This protein binds this small molecule.
Small molecule (SMILES): NC[C@H]1O[C@H](O[C@H]2[C@H](O)[C@@H](O[C@H]3O[C@H](CO)[C@@H](O)[C@H](N)[C@H]3O)[C@H](N)C[C@@H]2N)[C@H](O)[C@@H](O)[C@@H]1O

Sequence of chain 1.B:
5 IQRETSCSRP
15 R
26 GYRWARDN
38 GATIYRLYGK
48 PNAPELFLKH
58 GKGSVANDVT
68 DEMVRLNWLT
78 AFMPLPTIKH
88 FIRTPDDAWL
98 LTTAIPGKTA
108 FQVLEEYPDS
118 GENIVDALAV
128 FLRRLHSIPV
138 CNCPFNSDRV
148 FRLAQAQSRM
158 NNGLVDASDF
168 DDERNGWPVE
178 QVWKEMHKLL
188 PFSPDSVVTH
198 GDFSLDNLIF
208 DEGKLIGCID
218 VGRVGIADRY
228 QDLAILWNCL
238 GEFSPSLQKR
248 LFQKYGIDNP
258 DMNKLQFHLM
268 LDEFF

Binding-site contacts:
Ligand atom C15 contacts residue ASP168 of chain 1.B at 3.7 Å.
Ligand atom C3 contacts residue ASP199 of chain 1.B at 3.5 Å.
Ligand atom C8 contacts residue ASP166 of chain 1.B at 3.6 Å.
Ligand atom C6 contacts residue PHE272 of chain 1.B at 3.2 Å (hydrophobic).
Ligand atom N1 contacts residue PHE272 of chain 1.B at 2.9 Å (h-bond).
Ligand atom O14 contacts residue ASN235 of chain 1.B at 3.4 Å (h-bond).
Ligand atom N3 contacts residue GLU270 of chain 1.B at 2.7 Å (salt-bridge).
Ligand atom N4 contacts residue ASP168 of chain 1.B at 4.0 Å.
Ligand atom C7 contacts residue GLU270 of chain 1.B at 3.5 Å.
Ligand atom C9 contacts residue ASP166 of chain 1.B at 3.8 Å.
Ligand atom O11 contacts residue ASP168 of chain 1.B at 3.5 Å (salt-bridge).
Ligand atom C7 contacts residue ASP168 of chain 1.B at 3.7 Å.
Ligand atom O11 contacts residue ASP166 of chain 1.B at 4.1 Å.
Ligand atom C10 contacts residue ASP166 of chain 1.B at 3.4 Å.
Ligand atom N3 contacts residue ASP168 of chain 1.B at 2.8 Å (salt-bridge).
Ligand atom N4 contacts residue ASN235 of chain 1.B at 4.0 Å.
Ligand atom C7 contacts residue ASP166 of chain 1.B at 3.6 Å.
Ligand atom O13 contacts residue PHE167 of chain 1.B at 4.0 Å.
Ligand atom C11 contacts residue ASP269 of chain 1.B at 3.4 Å.
Ligand atom O13 contacts residue ASP168 of chain 1.B at 3.0 Å (salt-bridge).
Ligand atom O14 contacts residue CYS236 of chain 1.B at 3.5 Å.
Ligand atom O13 contacts residue ASP166 of chain 1.B at 4.1 Å.
Ligand atom N2 contacts residue ASP269 of chain 1.B at 2.8 Å (salt-bridge).
Ligand atom C4 contacts residue PHE272 of chain 1.B at 4.1 Å (hydrophobic).
Ligand atom C14 contacts residue ASP168 of chain 1.B at 3.8 Å.
Ligand atom C12 contacts residue ASP269 of chain 1.B at 3.7 Å.
Ligand atom C13 contacts residue ASP166 of chain 1.B at 4.1 Å.
Ligand atom C5 contacts residue PHE272 of chain 1.B at 3.5 Å (hydrophobic).
Ligand atom O8 contacts residue PHE272 of chain 1.B at 3.5 Å (h-bond).
Ligand atom C16 contacts residue GLU239 of chain 1.B at 4.0 Å.
Ligand atom N3 contacts residue ASP166 of chain 1.B at 2.9 Å (salt-bridge).
Ligand atom N2 contacts residue PHE272 of chain 1.B at 3.1 Å (h-bond).
Ligand atom O10 contacts residue ASP166 of chain 1.B at 3.8 Å.
Ligand atom O7 contacts residue ASP199 of chain 1.B at 2.6 Å (salt-bridge).
Ligand atom O5 contacts residue ASP166 of chain 1.B at 3.9 Å.
Ligand atom C12 contacts residue GLU270 of chain 1.B at 3.4 Å.
Ligand atom C15 contacts residue ASN235 of chain 1.B at 3.7 Å.
Ligand atom C12 contacts residue ASP166 of chain 1.B at 3.9 Å.
Ligand atom O14 contacts residue GLU239 of chain 1.B at 3.9 Å.
Ligand atom N3 contacts residue PHE167 of chain 1.B at 3.7 Å.